The small molecule below binds the protein below.
Small molecule (SMILES): Oc1cc(O)c(-c2[nH]ncc2N2CCNCC2)cc1Cl

Sequence of chain 1.A:
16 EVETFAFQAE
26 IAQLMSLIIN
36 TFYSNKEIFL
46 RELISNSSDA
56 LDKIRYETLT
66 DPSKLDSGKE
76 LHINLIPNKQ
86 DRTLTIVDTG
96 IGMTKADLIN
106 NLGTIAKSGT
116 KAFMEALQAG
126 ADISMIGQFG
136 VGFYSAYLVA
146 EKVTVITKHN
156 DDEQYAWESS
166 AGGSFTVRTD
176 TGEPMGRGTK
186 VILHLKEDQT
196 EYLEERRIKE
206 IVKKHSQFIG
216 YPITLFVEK

Binding-site contacts:
Ligand atom C3 contacts residue ASP93 of chain 1.A at 3.4 Å.
Ligand atom O4 contacts residue THR184 of chain 1.A at 3.6 Å.
Ligand atom C8 contacts residue GLY97 of chain 1.A at 3.6 Å.
Ligand atom C15 contacts residue LYS58 of chain 1.A at 3.8 Å.
Ligand atom N2 contacts residue ALA55 of chain 1.A at 3.4 Å.
Ligand atom C3 contacts residue THR184 of chain 1.A at 3.8 Å.
Ligand atom C3 contacts residue SER52 of chain 1.A at 3.9 Å.
Ligand atom C8 contacts residue MET98 of chain 1.A at 3.8 Å (hydrophobic).
Ligand atom N1 contacts residue GLY97 of chain 1.A at 3.6 Å.
Ligand atom C5 contacts residue MET98 of chain 1.A at 3.5 Å (hydrophobic).
Ligand atom C12 contacts residue ASN51 of chain 1.A at 3.4 Å.
Ligand atom C14 contacts residue GLY108 of chain 1.A at 3.4 Å.
Ligand atom C9 contacts residue ALA55 of chain 1.A at 3.8 Å (hydrophobic).
Ligand atom C14 contacts residue LEU107 of chain 1.A at 3.3 Å (hydrophobic).
Ligand atom C8 contacts residue ILE96 of chain 1.A at 3.8 Å (hydrophobic).
Ligand atom C7 contacts residue ALA55 of chain 1.A at 3.6 Å (hydrophobic).
Ligand atom O2 contacts residue LEU48 of chain 1.A at 3.8 Å.
Ligand atom C15 contacts residue LEU107 of chain 1.A at 3.6 Å (hydrophobic).
Ligand atom N1 contacts residue ALA55 of chain 1.A at 3.4 Å.
Ligand atom C2 contacts residue ASN51 of chain 1.A at 3.5 Å.
Ligand atom C6 contacts residue MET98 of chain 1.A at 3.9 Å (hydrophobic).
Ligand atom N2 contacts residue ILE96 of chain 1.A at 3.4 Å.
Ligand atom N1 contacts residue MET98 of chain 1.A at 3.8 Å.
Ligand atom O2 contacts residue ASN51 of chain 1.A at 3.6 Å.
Ligand atom O4 contacts residue ASN51 of chain 1.A at 3.8 Å.
Ligand atom CL contacts residue ASN51 of chain 1.A at 3.6 Å.
Ligand atom O4 contacts residue ASP93 of chain 1.A at 2.6 Å (salt-bridge).
Ligand atom O2 contacts residue VAL186 of chain 1.A at 3.4 Å.
Ligand atom C1 contacts residue ASN51 of chain 1.A at 3.9 Å.
Ligand atom C4 contacts residue ASP93 of chain 1.A at 3.5 Å.
Ligand atom C4 contacts residue THR184 of chain 1.A at 3.7 Å.
Ligand atom C8 contacts residue ALA55 of chain 1.A at 3.7 Å (hydrophobic).
Ligand atom C3 contacts residue ASN51 of chain 1.A at 3.8 Å.
Ligand atom O4 contacts residue ALA55 of chain 1.A at 3.1 Å.
Ligand atom N2 contacts residue GLY97 of chain 1.A at 2.8 Å (h-bond).
Ligand atom O4 contacts residue SER52 of chain 1.A at 3.7 Å.
Ligand atom N2 contacts residue MET98 of chain 1.A at 3.7 Å.
Ligand atom N1 contacts residue THR184 of chain 1.A at 3.3 Å (h-bond).
Ligand atom C11 contacts residue ASN51 of chain 1.A at 3.4 Å.
Ligand atom CL contacts residue PHE138 of chain 1.A at 3.4 Å.